Sequence of chain 1.X:
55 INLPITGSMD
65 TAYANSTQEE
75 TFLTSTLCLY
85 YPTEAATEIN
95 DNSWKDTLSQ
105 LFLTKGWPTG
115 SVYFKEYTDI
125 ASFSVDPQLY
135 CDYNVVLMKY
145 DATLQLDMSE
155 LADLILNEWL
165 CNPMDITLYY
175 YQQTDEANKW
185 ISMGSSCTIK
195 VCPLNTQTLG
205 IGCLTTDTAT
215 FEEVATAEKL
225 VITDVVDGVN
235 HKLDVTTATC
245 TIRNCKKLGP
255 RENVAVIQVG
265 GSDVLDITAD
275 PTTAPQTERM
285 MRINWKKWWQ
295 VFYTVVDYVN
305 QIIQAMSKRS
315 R

Binding-site contacts:
Ligand atom O7 contacts residue ASN69 of chain 1.X at 3.1 Å (h-bond).
Ligand atom C5 contacts residue ASN69 of chain 1.X at 3.7 Å.
Ligand atom O5 contacts residue ASN69 of chain 1.X at 2.4 Å (h-bond).
Ligand atom C1 contacts residue ASN69 of chain 1.X at 1.4 Å.
Ligand atom O6 contacts residue ASN69 of chain 1.X at 4.0 Å.
Ligand atom C7 contacts residue ASN69 of chain 1.X at 3.1 Å.
Ligand atom C8 contacts residue ASN69 of chain 1.X at 4.3 Å.
Ligand atom C4 contacts residue ASN69 of chain 1.X at 4.2 Å.
Ligand atom C3 contacts residue ASN69 of chain 1.X at 3.8 Å.
Ligand atom C2 contacts residue ASN69 of chain 1.X at 2.4 Å.
Ligand atom N2 contacts residue ASN69 of chain 1.X at 2.8 Å (h-bond).

This protein binds this small molecule.
Small molecule (SMILES): CC(=O)N[C@@H]1[C@@H](O)[C@H](O)[C@@H](CO)O[C@H]1O